Sequence of chain 1.A:
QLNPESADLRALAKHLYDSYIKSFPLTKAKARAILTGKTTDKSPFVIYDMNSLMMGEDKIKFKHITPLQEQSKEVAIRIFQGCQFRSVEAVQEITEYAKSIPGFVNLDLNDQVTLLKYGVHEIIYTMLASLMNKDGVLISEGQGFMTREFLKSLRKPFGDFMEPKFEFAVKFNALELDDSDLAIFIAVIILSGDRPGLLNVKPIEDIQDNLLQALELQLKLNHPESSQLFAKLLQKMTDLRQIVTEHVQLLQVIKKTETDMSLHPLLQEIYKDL

Binding-site contacts:
Ligand atom C10 contacts residue ILE136 of chain 1.A at 3.8 Å (hydrophobic).
Ligand atom C13 contacts residue MET139 of chain 1.A at 3.3 Å (hydrophobic).
Ligand atom C19 contacts residue ILE77 of chain 1.A at 3.3 Å (hydrophobic).
Ligand atom C01 contacts residue CYS95 of chain 1.A at 3.6 Å (hydrophobic).
Ligand atom C03 contacts residue CYS95 of chain 1.A at 3.2 Å (hydrophobic).
Ligand atom O02 contacts residue ILE77 of chain 1.A at 3.1 Å.
Ligand atom C04 contacts residue SER99 of chain 1.A at 3.5 Å.
Ligand atom C08 contacts residue ARG98 of chain 1.A at 3.9 Å.
Ligand atom C22 contacts residue CYS95 of chain 1.A at 3.6 Å (hydrophobic).
Ligand atom O01 contacts residue SER152 of chain 1.A at 3.9 Å.
Ligand atom C21 contacts residue ILE91 of chain 1.A at 4.0 Å (hydrophobic).
Ligand atom N02 contacts residue CYS95 of chain 1.A at 3.8 Å.
Ligand atom C09 contacts residue ILE136 of chain 1.A at 4.0 Å (hydrophobic).
Ligand atom C15 contacts residue ILE151 of chain 1.A at 3.3 Å (hydrophobic).
Ligand atom C10 contacts residue LEU140 of chain 1.A at 3.6 Å (hydrophobic).
Ligand atom C18 contacts residue ILE77 of chain 1.A at 3.1 Å (hydrophobic).
Ligand atom N01 contacts residue LEU140 of chain 1.A at 3.9 Å.
Ligand atom F01 contacts residue ARG98 of chain 1.A at 3.9 Å.
Ligand atom C03 contacts residue SER99 of chain 1.A at 4.1 Å.
Ligand atom C19 contacts residue PHE74 of chain 1.A at 4.0 Å (hydrophobic).
Ligand atom C11 contacts residue MET139 of chain 1.A at 3.5 Å (hydrophobic).
Ligand atom O02 contacts residue PHE74 of chain 1.A at 2.8 Å.
Ligand atom C02 contacts residue CYS95 of chain 1.A at 3.5 Å (hydrophobic).
Ligand atom C20 contacts residue ILE91 of chain 1.A at 3.6 Å (hydrophobic).
Ligand atom C09 contacts residue LEU140 of chain 1.A at 3.7 Å (hydrophobic).
Ligand atom C13 contacts residue ILE106 of chain 1.A at 3.4 Å (hydrophobic).
Ligand atom C10 contacts residue MET139 of chain 1.A at 3.3 Å (hydrophobic).
Ligand atom F01 contacts residue CYS95 of chain 1.A at 3.3 Å.
Ligand atom C11 contacts residue ILE136 of chain 1.A at 3.5 Å (hydrophobic).
Ligand atom C05 contacts residue LEU140 of chain 1.A at 3.9 Å (hydrophobic).
Ligand atom C01 contacts residue MET174 of chain 1.A at 3.3 Å (hydrophobic).
Ligand atom O02 contacts residue LYS73 of chain 1.A at 4.0 Å.
Ligand atom C06 contacts residue LEU140 of chain 1.A at 3.8 Å (hydrophobic).
Ligand atom C13 contacts residue PHE36 of chain 1.A at 3.9 Å (hydrophobic).
Ligand atom C12 contacts residue MET139 of chain 1.A at 3.8 Å (hydrophobic).
Ligand atom C17 contacts residue ILE151 of chain 1.A at 3.6 Å (hydrophobic).
Ligand atom C09 contacts residue LEU143 of chain 1.A at 4.1 Å (hydrophobic).
Ligand atom C12 contacts residue ALA102 of chain 1.A at 3.6 Å (hydrophobic).
Ligand atom O01 contacts residue ILE77 of chain 1.A at 3.7 Å.
Ligand atom C11 contacts residue ALA102 of chain 1.A at 4.0 Å (hydrophobic).

This protein binds this small molecule.
Small molecule (SMILES): CCCCCCCCc1ccc2n1[B-](F)(F)[N+]1=C(CCCCC(=O)O)C=CC1=C2